Sequence of chain 1.A:
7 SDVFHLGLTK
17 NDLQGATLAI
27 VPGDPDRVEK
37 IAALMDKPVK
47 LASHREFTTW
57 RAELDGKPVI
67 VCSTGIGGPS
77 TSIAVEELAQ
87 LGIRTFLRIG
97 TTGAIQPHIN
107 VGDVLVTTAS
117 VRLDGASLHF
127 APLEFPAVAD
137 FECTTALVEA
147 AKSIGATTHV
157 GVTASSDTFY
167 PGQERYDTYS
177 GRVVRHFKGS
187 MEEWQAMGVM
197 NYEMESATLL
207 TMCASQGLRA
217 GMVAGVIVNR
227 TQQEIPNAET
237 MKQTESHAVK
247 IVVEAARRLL

Binding-site contacts:
Ligand atom C5' contacts residue PHE165 of chain 1.A at 3.6 Å (hydrophobic).
Ligand atom O5' contacts residue PHE165 of chain 1.A at 3.7 Å.
Ligand atom C6 contacts residue THR98 of chain 1.A at 3.6 Å.
Ligand atom O2' contacts residue GLU199 of chain 1.A at 3.6 Å.
Ligand atom O4 contacts residue GLY99 of chain 1.A at 3.6 Å.
Ligand atom N1 contacts residue THR97 of chain 1.A at 3.6 Å (h-bond).
Ligand atom O2' contacts residue ARG94 of chain 1.A at 3.1 Å (salt-bridge).
Ligand atom O2 contacts residue GLN169 of chain 1.A at 2.9 Å (h-bond).
Ligand atom O4 contacts residue ARG171 of chain 1.A at 2.9 Å (salt-bridge).
Ligand atom O4' contacts residue THR97 of chain 1.A at 2.9 Å (h-bond).
Ligand atom C5 contacts residue THR98 of chain 1.A at 3.6 Å.
Ligand atom O2 contacts residue MET200 of chain 1.A at 3.3 Å.
Ligand atom C2' contacts residue MET200 of chain 1.A at 3.4 Å (hydrophobic).
Ligand atom C1' contacts residue SO41 of chain 1.C at 3.7 Å.
Ligand atom F5 contacts residue GLY99 of chain 1.A at 3.6 Å.
Ligand atom O2 contacts residue GLU199 of chain 1.A at 3.4 Å.
Ligand atom O2' contacts residue GLU201 of chain 1.A at 3.0 Å (salt-bridge).
Ligand atom O5' contacts residue HIS11 of chain 1.B at 2.6 Å (h-bond).
Ligand atom O4' contacts residue SO41 of chain 1.C at 3.5 Å (h-bond).
Ligand atom O2' contacts residue MET200 of chain 1.A at 3.0 Å (h-bond).
Ligand atom C2 contacts residue GLN169 of chain 1.A at 3.7 Å.
Ligand atom F5 contacts residue THR98 of chain 1.A at 3.4 Å.
Ligand atom C1' contacts residue THR97 of chain 1.A at 3.1 Å.
Ligand atom N3 contacts residue PHE165 of chain 1.A at 3.5 Å.
Ligand atom O3' contacts residue GLU201 of chain 1.A at 2.9 Å (salt-bridge).
Ligand atom F5 contacts residue VAL224 of chain 1.A at 3.3 Å.
Ligand atom C3' contacts residue MET200 of chain 1.A at 3.7 Å (hydrophobic).
Ligand atom O4 contacts residue GLN169 of chain 1.A at 3.7 Å.
Ligand atom C5' contacts residue HIS11 of chain 1.B at 3.3 Å.
Ligand atom O2' contacts residue SO41 of chain 1.C at 3.0 Å (h-bond).
Ligand atom N3 contacts residue GLN169 of chain 1.A at 2.8 Å (h-bond).
Ligand atom C4 contacts residue PHE165 of chain 1.A at 3.7 Å (hydrophobic).
Ligand atom O5' contacts residue PHE10 of chain 1.B at 3.6 Å.
Ligand atom O3' contacts residue SO41 of chain 1.C at 2.9 Å (h-bond).
Ligand atom O2' contacts residue THR97 of chain 1.A at 3.7 Å.
Ligand atom F5 contacts residue ILE223 of chain 1.A at 3.2 Å.
Ligand atom C4 contacts residue GLN169 of chain 1.A at 3.7 Å.
Ligand atom C5 contacts residue GLY99 of chain 1.A at 3.5 Å.
Ligand atom C6 contacts residue THR97 of chain 1.A at 3.6 Å.
Ligand atom C4 contacts residue GLY99 of chain 1.A at 3.6 Å.

Sequence of chain 1.B:
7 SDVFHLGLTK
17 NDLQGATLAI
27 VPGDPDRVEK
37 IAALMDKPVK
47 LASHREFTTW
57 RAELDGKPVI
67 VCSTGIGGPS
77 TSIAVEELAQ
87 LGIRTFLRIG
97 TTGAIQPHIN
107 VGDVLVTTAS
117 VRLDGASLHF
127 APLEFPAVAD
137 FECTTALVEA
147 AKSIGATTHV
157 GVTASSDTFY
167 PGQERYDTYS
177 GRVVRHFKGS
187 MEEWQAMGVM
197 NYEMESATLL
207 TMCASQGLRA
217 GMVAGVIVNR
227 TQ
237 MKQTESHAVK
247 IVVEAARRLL

A small-molecule ligand and the protein it binds are described below.
Small molecule (SMILES): O=c1[nH]c(=O)n([C@@H]2O[C@H](CO)[C@@H](O)[C@H]2O)cc1F